Sequence of chain 1.F:
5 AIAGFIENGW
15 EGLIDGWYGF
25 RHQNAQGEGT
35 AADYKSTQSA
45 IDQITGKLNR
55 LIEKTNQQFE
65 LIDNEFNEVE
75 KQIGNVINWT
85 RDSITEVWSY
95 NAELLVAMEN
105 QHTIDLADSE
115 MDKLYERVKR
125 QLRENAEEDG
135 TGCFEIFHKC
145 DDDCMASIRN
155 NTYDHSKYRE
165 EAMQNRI

Sequence of chain 1.E:
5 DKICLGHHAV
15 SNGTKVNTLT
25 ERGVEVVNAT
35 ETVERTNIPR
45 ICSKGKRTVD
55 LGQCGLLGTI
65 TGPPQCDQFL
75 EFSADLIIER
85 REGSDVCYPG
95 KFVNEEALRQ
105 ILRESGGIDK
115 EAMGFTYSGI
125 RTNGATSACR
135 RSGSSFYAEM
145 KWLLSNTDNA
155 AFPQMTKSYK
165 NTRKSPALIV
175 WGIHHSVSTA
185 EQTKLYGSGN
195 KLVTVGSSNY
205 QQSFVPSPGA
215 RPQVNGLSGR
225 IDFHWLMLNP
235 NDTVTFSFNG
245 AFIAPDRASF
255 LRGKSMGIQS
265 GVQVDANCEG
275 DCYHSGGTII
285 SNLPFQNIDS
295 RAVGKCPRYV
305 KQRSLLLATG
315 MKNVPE

This small molecule binds to this protein.
Small molecule (SMILES): CC(=O)N[C@H]1[C@H](O[C@H]2[C@H](O)[C@@H](NC(C)=O)CO[C@@H]2CO)O[C@H](CO)[C@@H](O[C@@H]2O[C@H](CO)[C@@H](O)[C@H](O)[C@@H]2O)[C@@H]1O

Binding-site contacts:
Ligand atom C5 contacts residue ASN32 of chain 1.E at 3.5 Å.
Ligand atom C4 contacts residue ASN32 of chain 1.E at 4.2 Å.
Ligand atom N2 contacts residue ASN32 of chain 1.E at 3.0 Å (h-bond).
Ligand atom C6 contacts residue THR34 of chain 1.E at 3.4 Å.
Ligand atom O7 contacts residue ASN32 of chain 1.E at 4.1 Å.
Ligand atom C6 contacts residue THR313 of chain 1.E at 4.5 Å.
Ligand atom C3 contacts residue ASN32 of chain 1.E at 3.9 Å.
Ligand atom O5 contacts residue ASN32 of chain 1.E at 2.3 Å (h-bond).
Ligand atom C1 contacts residue ASN32 of chain 1.E at 1.4 Å.
Ligand atom C2 contacts residue ASN32 of chain 1.E at 2.5 Å.
Ligand atom C1 contacts residue THR313 of chain 1.E at 3.8 Å.
Ligand atom O5 contacts residue THR313 of chain 1.E at 3.2 Å (h-bond).
Ligand atom C5 contacts residue THR313 of chain 1.E at 4.4 Å.
Ligand atom O6 contacts residue LEU52 of chain 1.F at 3.9 Å.
Ligand atom C8 contacts residue THR34 of chain 1.E at 3.5 Å.
Ligand atom C7 contacts residue ASN32 of chain 1.E at 3.8 Å.
Ligand atom C7 contacts residue THR34 of chain 1.E at 4.5 Å.
Ligand atom O6 contacts residue THR34 of chain 1.E at 3.8 Å.
Ligand atom O6 contacts residue THR313 of chain 1.E at 3.6 Å.